Sequence of chain 1.B:
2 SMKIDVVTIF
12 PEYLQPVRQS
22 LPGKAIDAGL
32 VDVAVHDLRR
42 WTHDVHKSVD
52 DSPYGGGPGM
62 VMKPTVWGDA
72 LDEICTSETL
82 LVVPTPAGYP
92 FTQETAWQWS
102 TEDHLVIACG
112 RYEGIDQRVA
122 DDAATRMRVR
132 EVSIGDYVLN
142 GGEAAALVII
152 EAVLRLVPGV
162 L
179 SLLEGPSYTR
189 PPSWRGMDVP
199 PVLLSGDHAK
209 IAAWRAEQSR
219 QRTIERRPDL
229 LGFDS

Binding-site contacts:
Ligand atom C02 contacts residue GLY111 of chain 1.B at 4.1 Å.
Ligand atom C08 contacts residue ILE135 of chain 1.B at 4.1 Å (hydrophobic).
Ligand atom N09 contacts residue PRO87 of chain 1.B at 3.9 Å.
Ligand atom C11 contacts residue GLY143 of chain 1.B at 3.9 Å.
Ligand atom C04 contacts residue GLY142 of chain 1.B at 3.8 Å.
Ligand atom C07 contacts residue LEU140 of chain 1.B at 3.8 Å (hydrophobic).
Ligand atom N06 contacts residue VAL139 of chain 1.B at 4.0 Å.
Ligand atom C02 contacts residue GLY143 of chain 1.B at 3.4 Å.
Ligand atom C03 contacts residue GLY111 of chain 1.B at 4.1 Å.
Ligand atom C03 contacts residue TYR113 of chain 1.B at 3.6 Å (hydrophobic).
Ligand atom C11 contacts residue PRO85 of chain 1.B at 3.6 Å (hydrophobic).
Ligand atom N09 contacts residue THR86 of chain 1.B at 3.9 Å.
Ligand atom C03 contacts residue ARG112 of chain 1.B at 4.0 Å.
Ligand atom N01 contacts residue PRO85 of chain 1.B at 3.1 Å (h-bond).
Ligand atom N01 contacts residue GLY111 of chain 1.B at 3.1 Å (h-bond).
Ligand atom N06 contacts residue LEU140 of chain 1.B at 3.0 Å (h-bond).
Ligand atom N01 contacts residue ARG112 of chain 1.B at 4.0 Å.
Ligand atom C02 contacts residue PRO87 of chain 1.B at 4.0 Å (hydrophobic).
Ligand atom C10 contacts residue THR86 of chain 1.B at 4.1 Å.
Ligand atom N01 contacts residue GLY142 of chain 1.B at 3.8 Å.
Ligand atom C07 contacts residue TYR138 of chain 1.B at 3.2 Å (hydrophobic).
Ligand atom C03 contacts residue GLY142 of chain 1.B at 3.3 Å.
Ligand atom C11 contacts residue PRO87 of chain 1.B at 3.8 Å (hydrophobic).
Ligand atom N01 contacts residue GLY143 of chain 1.B at 3.1 Å.
Ligand atom C04 contacts residue TYR113 of chain 1.B at 3.8 Å (hydrophobic).
Ligand atom C02 contacts residue GLY142 of chain 1.B at 3.7 Å.
Ligand atom N06 contacts residue TYR138 of chain 1.B at 3.8 Å.
Ligand atom C11 contacts residue THR86 of chain 1.B at 3.4 Å.
Ligand atom C03 contacts residue PRO87 of chain 1.B at 4.2 Å (hydrophobic).
Ligand atom C02 contacts residue THR86 of chain 1.B at 4.2 Å.
Ligand atom C07 contacts residue GLY136 of chain 1.B at 4.2 Å.
Ligand atom C08 contacts residue GLY136 of chain 1.B at 4.0 Å.
Ligand atom C02 contacts residue PRO85 of chain 1.B at 3.7 Å (hydrophobic).
Ligand atom C04 contacts residue PRO87 of chain 1.B at 4.1 Å (hydrophobic).
Ligand atom C05 contacts residue LEU140 of chain 1.B at 3.8 Å (hydrophobic).
Ligand atom C05 contacts residue PRO87 of chain 1.B at 3.9 Å (hydrophobic).
Ligand atom C03 contacts residue LEU140 of chain 1.B at 4.2 Å (hydrophobic).
Ligand atom C03 contacts residue GLY143 of chain 1.B at 3.6 Å.
Ligand atom C04 contacts residue LEU140 of chain 1.B at 3.3 Å (hydrophobic).
Ligand atom C10 contacts residue PRO87 of chain 1.B at 3.7 Å (hydrophobic).

The small molecule below binds the protein below.
Small molecule (SMILES): Nc1ccc2nccnc2c1